A small-molecule ligand and the protein it binds are described below.
Small molecule (SMILES): CC[C@H](C)[C@H](NC(=O)[C@H](CCC(N)=O)NC(=O)[C@@H]1CCCN1)C(=O)N[C@H](C(=O)N[C@@H](CC(N)=O)C(=O)N[C@@H](CCCN=C(N)N)C(=O)N1CCC[C@H]1C=O)[C@@H](C)CC

Binding-site contacts:
Ligand atom CA contacts residue ASP94 of chain 2.A at 3.3 Å.
Ligand atom N contacts residue ASP94 of chain 2.A at 3.2 Å (salt-bridge).
Ligand atom O contacts residue THR44 of chain 2.A at 3.4 Å.
Ligand atom CB contacts residue ASP94 of chain 2.A at 3.4 Å.
Ligand atom O contacts residue VAL43 of chain 2.A at 2.7 Å (h-bond).
Ligand atom CB contacts residue ASP94 of chain 2.A at 3.1 Å.
Ligand atom O contacts residue ASP40 of chain 2.A at 3.1 Å.
Ligand atom N contacts residue ASP40 of chain 2.A at 3.3 Å (salt-bridge).
Ligand atom OE1 contacts residue LYS101 of chain 2.A at 3.4 Å.
Ligand atom N contacts residue PHE102 of chain 2.A at 3.2 Å (h-bond).
Ligand atom N contacts residue ASP94 of chain 2.A at 3.4 Å (salt-bridge).
Ligand atom CD1 contacts residue THR42 of chain 2.A at 3.4 Å.
Ligand atom CA contacts residue ILE41 of chain 2.A at 3.5 Å (hydrophobic).
Ligand atom O contacts residue THR42 of chain 2.A at 3.4 Å.
Ligand atom N contacts residue ILE41 of chain 2.A at 2.9 Å (h-bond).
Ligand atom N contacts residue GLY98 of chain 2.A at 2.9 Å (h-bond).
Ligand atom O contacts residue ILE41 of chain 2.A at 3.0 Å (h-bond).
Ligand atom O contacts residue ASP94 of chain 2.A at 3.4 Å (salt-bridge).
Ligand atom CG1 contacts residue PHE102 of chain 2.A at 3.5 Å (hydrophobic).
Ligand atom CD contacts residue PHE102 of chain 2.A at 3.1 Å (hydrophobic).
Ligand atom OE1 contacts residue THR99 of chain 2.A at 3.4 Å.
Ligand atom CG contacts residue ASP94 of chain 2.A at 3.2 Å.
Ligand atom CD1 contacts residue ILE41 of chain 2.A at 3.5 Å (hydrophobic).
Ligand atom ND2 contacts residue ILE75 of chain 2.A at 2.9 Å (h-bond).
Ligand atom N contacts residue VAL43 of chain 2.A at 2.8 Å (h-bond).
Ligand atom CG contacts residue LYS95 of chain 2.A at 3.3 Å.
Ligand atom CA contacts residue THR100 of chain 2.A at 3.1 Å.
Ligand atom CA contacts residue THR99 of chain 2.A at 3.2 Å.
Ligand atom N contacts residue THR100 of chain 2.A at 2.6 Å (h-bond).
Ligand atom ND2 contacts residue ASP92 of chain 2.A at 3.1 Å (salt-bridge).
Ligand atom ND2 contacts residue THR96 of chain 2.A at 3.1 Å (h-bond).
Ligand atom C contacts residue THR100 of chain 2.A at 3.3 Å.
Ligand atom O contacts residue THR100 of chain 2.A at 2.9 Å (h-bond).
Ligand atom O contacts residue THR99 of chain 2.A at 3.2 Å (h-bond).
Ligand atom OD1 contacts residue ASP92 of chain 2.A at 2.5 Å (salt-bridge).
Ligand atom O contacts residue LYS101 of chain 2.A at 3.4 Å.
Ligand atom CG1 contacts residue THR99 of chain 2.A at 3.0 Å.
Ligand atom CG contacts residue ASP92 of chain 2.A at 3.4 Å.
Ligand atom O contacts residue PHE102 of chain 2.A at 2.9 Å (h-bond).
Ligand atom CB contacts residue THR96 of chain 2.A at 3.1 Å.

Sequence of chain 2.A:
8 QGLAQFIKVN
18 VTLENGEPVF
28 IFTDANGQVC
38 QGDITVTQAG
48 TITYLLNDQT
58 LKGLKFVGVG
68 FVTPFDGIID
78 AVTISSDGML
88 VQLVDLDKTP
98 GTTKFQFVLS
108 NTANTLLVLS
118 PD